The protein below binds the small molecule below.
Small molecule (SMILES): NCCCC(=O)NC[C@H]1O[C@@H](n2c(C#CCOC[C@H]3O[C@@H](n4cnc5c(N)ncnc54)[C@H](O)[C@@H]3O)nc3c(N)ncnc32)[C@H](O)[C@@H]1O

Sequence of chain 1.A:
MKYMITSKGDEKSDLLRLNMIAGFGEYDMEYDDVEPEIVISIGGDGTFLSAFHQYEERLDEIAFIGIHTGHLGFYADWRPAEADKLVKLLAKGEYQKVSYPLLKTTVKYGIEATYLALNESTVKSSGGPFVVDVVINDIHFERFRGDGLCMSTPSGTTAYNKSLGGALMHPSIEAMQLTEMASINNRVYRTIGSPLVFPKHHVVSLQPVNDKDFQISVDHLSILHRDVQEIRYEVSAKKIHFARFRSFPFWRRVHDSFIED

Binding-site contacts:
Ligand atom O6 contacts residue ALA162 of chain 1.A at 3.3 Å.
Ligand atom O7 contacts residue ASN122 of chain 1.A at 3.2 Å (h-bond).
Ligand atom N11 contacts residue ALA185 of chain 4.A at 2.8 Å (h-bond).
Ligand atom N6 contacts residue TYR75 of chain 1.A at 3.4 Å (h-bond).
Ligand atom N5 contacts residue THR161 of chain 1.A at 2.8 Å (h-bond).
Ligand atom N10 contacts residue SER166 of chain 1.A at 3.0 Å (h-bond).
Ligand atom N6 contacts residue ASN122 of chain 1.A at 3.0 Å (h-bond).
Ligand atom C5 contacts residue ILE187 of chain 4.A at 3.8 Å (hydrophobic).
Ligand atom C11 contacts residue ASP45 of chain 1.A at 3.7 Å.
Ligand atom C9 contacts residue ASN122 of chain 1.A at 3.8 Å.
Ligand atom O2 contacts residue ASP45 of chain 1.A at 3.4 Å (salt-bridge).
Ligand atom N9 contacts residue TYR163 of chain 1.A at 3.5 Å (h-bond).
Ligand atom O6 contacts residue GLU123 of chain 1.A at 2.5 Å (salt-bridge).
Ligand atom C13 contacts residue ALA162 of chain 1.A at 3.6 Å (hydrophobic).
Ligand atom N2 contacts residue ASP45 of chain 1.A at 3.7 Å.
Ligand atom O6 contacts residue TYR163 of chain 1.A at 3.4 Å (h-bond).
Ligand atom C12 contacts residue PHE74 of chain 1.A at 3.3 Å (hydrophobic).
Ligand atom C20 contacts residue GLU123 of chain 1.A at 3.3 Å.
Ligand atom C14 contacts residue ASP45 of chain 1.A at 3.7 Å.
Ligand atom C21 contacts residue GLU123 of chain 1.A at 3.3 Å.
Ligand atom N3 contacts residue ASN122 of chain 1.A at 2.9 Å (h-bond).
Ligand atom N5 contacts residue PHE74 of chain 1.A at 3.6 Å.
Ligand atom O3 contacts residue HIS71 of chain 1.A at 3.7 Å.
Ligand atom O6 contacts residue ASN122 of chain 1.A at 3.7 Å.
Ligand atom C23 contacts residue TYR163 of chain 1.A at 3.7 Å (hydrophobic).
Ligand atom N6 contacts residue SER158 of chain 1.A at 3.0 Å (h-bond).
Ligand atom C12 contacts residue THR161 of chain 1.A at 3.2 Å.
Ligand atom N11 contacts residue TYR163 of chain 1.A at 3.6 Å.
Ligand atom N10 contacts residue ALA185 of chain 4.A at 3.7 Å.
Ligand atom C9 contacts residue ASP45 of chain 1.A at 3.7 Å.
Ligand atom C10 contacts residue ALA162 of chain 1.A at 3.6 Å (hydrophobic).
Ligand atom O7 contacts residue GLU123 of chain 1.A at 2.7 Å (salt-bridge).
Ligand atom C26 contacts residue TYR163 of chain 1.A at 3.7 Å (hydrophobic).
Ligand atom C26 contacts residue ALA185 of chain 4.A at 3.7 Å (hydrophobic).
Ligand atom O3 contacts residue TYR192 of chain 4.A at 3.7 Å.
Ligand atom N contacts residue TYR192 of chain 4.A at 2.8 Å (h-bond).
Ligand atom O2 contacts residue HIS71 of chain 1.A at 3.3 Å.
Ligand atom C13 contacts residue THR161 of chain 1.A at 3.8 Å.
Ligand atom C25 contacts residue SER166 of chain 1.A at 3.1 Å.
Ligand atom N11 contacts residue ASP150 of chain 4.A at 3.0 Å (salt-bridge).

Sequence of chain 4.A:
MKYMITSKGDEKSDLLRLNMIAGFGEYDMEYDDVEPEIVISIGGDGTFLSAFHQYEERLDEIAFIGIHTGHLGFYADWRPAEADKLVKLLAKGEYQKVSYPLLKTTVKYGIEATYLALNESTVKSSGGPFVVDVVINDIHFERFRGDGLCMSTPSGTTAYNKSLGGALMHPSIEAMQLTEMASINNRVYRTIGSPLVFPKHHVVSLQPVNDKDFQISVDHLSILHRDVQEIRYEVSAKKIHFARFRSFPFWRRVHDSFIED